Sequence of chain 1.B:
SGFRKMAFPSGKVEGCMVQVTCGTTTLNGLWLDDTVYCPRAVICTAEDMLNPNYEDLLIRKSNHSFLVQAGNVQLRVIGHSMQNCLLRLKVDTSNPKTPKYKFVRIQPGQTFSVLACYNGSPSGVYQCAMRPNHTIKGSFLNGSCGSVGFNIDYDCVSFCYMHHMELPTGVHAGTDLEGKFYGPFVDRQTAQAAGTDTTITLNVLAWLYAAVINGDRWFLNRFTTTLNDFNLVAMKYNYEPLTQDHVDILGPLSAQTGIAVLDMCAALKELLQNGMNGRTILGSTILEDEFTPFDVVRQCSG

Binding-site contacts:
Ligand atom OG contacts residue THR190 of chain 1.B at 3.4 Å.
Ligand atom CB contacts residue GLN192 of chain 1.B at 3.5 Å.
Ligand atom N contacts residue THR190 of chain 1.B at 3.1 Å (h-bond).
Ligand atom CD2 contacts residue MET165 of chain 1.B at 3.3 Å (hydrophobic).
Ligand atom CA contacts residue THR26 of chain 1.B at 3.1 Å.
Ligand atom CA contacts residue GLU166 of chain 1.B at 3.5 Å.
Ligand atom O contacts residue GLU166 of chain 1.B at 3.0 Å (salt-bridge).
Ligand atom CB contacts residue THR25 of chain 1.B at 3.5 Å.
Ligand atom N contacts residue HIS164 of chain 1.B at 3.3 Å (h-bond).
Ligand atom C contacts residue GLY143 of chain 1.B at 3.4 Å.
Ligand atom OG contacts residue THR25 of chain 1.B at 3.3 Å.
Ligand atom C contacts residue THR26 of chain 1.B at 3.5 Å.
Ligand atom O contacts residue SER144 of chain 1.B at 3.4 Å (h-bond).
Ligand atom N contacts residue THR26 of chain 1.B at 2.4 Å (h-bond).
Ligand atom C contacts residue THR26 of chain 1.B at 3.5 Å.
Ligand atom CB contacts residue ASN142 of chain 1.B at 3.5 Å.
Ligand atom O contacts residue THR26 of chain 1.B at 2.8 Å (h-bond).
Ligand atom CA contacts residue GLN189 of chain 1.B at 2.9 Å.
Ligand atom CG1 contacts residue GLN189 of chain 1.B at 3.4 Å.
Ligand atom NE2 contacts residue LEU141 of chain 1.B at 3.2 Å (h-bond).
Ligand atom N contacts residue GLN189 of chain 1.B at 2.9 Å (h-bond).
Ligand atom O contacts residue GLY143 of chain 1.B at 2.9 Å (h-bond).
Ligand atom CD contacts residue LEU141 of chain 1.B at 3.4 Å (hydrophobic).
Ligand atom CD1 contacts residue MET49 of chain 1.B at 3.1 Å (hydrophobic).
Ligand atom C contacts residue GLN189 of chain 1.B at 3.3 Å.
Ligand atom CA contacts residue MET165 of chain 1.B at 3.6 Å (hydrophobic).
Ligand atom N contacts residue GLU166 of chain 1.B at 3.0 Å (salt-bridge).
Ligand atom O contacts residue THR25 of chain 1.B at 3.4 Å.
Ligand atom CD1 contacts residue ALA41 of chain 1.B at 3.2 Å (hydrophobic).
Ligand atom C contacts residue CYS145 of chain 1.B at 3.3 Å (hydrophobic).
Ligand atom CB contacts residue MET165 of chain 1.B at 3.4 Å (hydrophobic).
Ligand atom NE2 contacts residue PHE140 of chain 1.B at 3.2 Å (h-bond).
Ligand atom CG contacts residue MET49 of chain 1.B at 3.2 Å (hydrophobic).
Ligand atom O contacts residue CYS145 of chain 1.B at 2.7 Å.
Ligand atom O contacts residue GLN189 of chain 1.B at 2.9 Å.
Ligand atom O contacts residue ASN142 of chain 1.B at 3.1 Å (h-bond).
Ligand atom OE1 contacts residue HIS172 of chain 1.B at 3.5 Å.
Ligand atom CD contacts residue GLU166 of chain 1.B at 3.5 Å.
Ligand atom O contacts residue MET165 of chain 1.B at 3.1 Å.
Ligand atom OE1 contacts residue HIS163 of chain 1.B at 2.8 Å (h-bond).

The protein below binds the small molecule below.
Small molecule (SMILES): CC(C)C[C@H](NC(=O)[C@@H](NC(=O)[C@H](C)NC(=O)[C@H](CO)NC(=O)[C@@H](N)[C@@H](C)O)C(C)C)C(=O)N[C@@H](CCC(N)=O)C(=O)N[C@@H](CO)C(=O)NCC=O